Binding-site contacts:
Ligand atom C5 contacts residue ASN657 of chain 1.A at 3.8 Å.
Ligand atom C4 contacts residue ASN657 of chain 1.A at 4.3 Å.
Ligand atom C7 contacts residue ASN657 of chain 1.A at 3.4 Å.
Ligand atom O7 contacts residue ASN657 of chain 1.A at 3.4 Å (h-bond).
Ligand atom C2 contacts residue ASN657 of chain 1.A at 2.5 Å.
Ligand atom N2 contacts residue ASN657 of chain 1.A at 3.0 Å (h-bond).
Ligand atom C8 contacts residue VAL656 of chain 1.A at 3.7 Å (hydrophobic).
Ligand atom C3 contacts residue ASN657 of chain 1.A at 3.9 Å.
Ligand atom C1 contacts residue ASN657 of chain 1.A at 1.5 Å.
Ligand atom C8 contacts residue ASN657 of chain 1.A at 3.7 Å.
Ligand atom C7 contacts residue VAL656 of chain 1.A at 4.4 Å (hydrophobic).
Ligand atom C8 contacts residue HIS655 of chain 1.A at 3.2 Å.
Ligand atom O5 contacts residue ASN657 of chain 1.A at 2.4 Å (h-bond).

Sequence of chain 1.A:
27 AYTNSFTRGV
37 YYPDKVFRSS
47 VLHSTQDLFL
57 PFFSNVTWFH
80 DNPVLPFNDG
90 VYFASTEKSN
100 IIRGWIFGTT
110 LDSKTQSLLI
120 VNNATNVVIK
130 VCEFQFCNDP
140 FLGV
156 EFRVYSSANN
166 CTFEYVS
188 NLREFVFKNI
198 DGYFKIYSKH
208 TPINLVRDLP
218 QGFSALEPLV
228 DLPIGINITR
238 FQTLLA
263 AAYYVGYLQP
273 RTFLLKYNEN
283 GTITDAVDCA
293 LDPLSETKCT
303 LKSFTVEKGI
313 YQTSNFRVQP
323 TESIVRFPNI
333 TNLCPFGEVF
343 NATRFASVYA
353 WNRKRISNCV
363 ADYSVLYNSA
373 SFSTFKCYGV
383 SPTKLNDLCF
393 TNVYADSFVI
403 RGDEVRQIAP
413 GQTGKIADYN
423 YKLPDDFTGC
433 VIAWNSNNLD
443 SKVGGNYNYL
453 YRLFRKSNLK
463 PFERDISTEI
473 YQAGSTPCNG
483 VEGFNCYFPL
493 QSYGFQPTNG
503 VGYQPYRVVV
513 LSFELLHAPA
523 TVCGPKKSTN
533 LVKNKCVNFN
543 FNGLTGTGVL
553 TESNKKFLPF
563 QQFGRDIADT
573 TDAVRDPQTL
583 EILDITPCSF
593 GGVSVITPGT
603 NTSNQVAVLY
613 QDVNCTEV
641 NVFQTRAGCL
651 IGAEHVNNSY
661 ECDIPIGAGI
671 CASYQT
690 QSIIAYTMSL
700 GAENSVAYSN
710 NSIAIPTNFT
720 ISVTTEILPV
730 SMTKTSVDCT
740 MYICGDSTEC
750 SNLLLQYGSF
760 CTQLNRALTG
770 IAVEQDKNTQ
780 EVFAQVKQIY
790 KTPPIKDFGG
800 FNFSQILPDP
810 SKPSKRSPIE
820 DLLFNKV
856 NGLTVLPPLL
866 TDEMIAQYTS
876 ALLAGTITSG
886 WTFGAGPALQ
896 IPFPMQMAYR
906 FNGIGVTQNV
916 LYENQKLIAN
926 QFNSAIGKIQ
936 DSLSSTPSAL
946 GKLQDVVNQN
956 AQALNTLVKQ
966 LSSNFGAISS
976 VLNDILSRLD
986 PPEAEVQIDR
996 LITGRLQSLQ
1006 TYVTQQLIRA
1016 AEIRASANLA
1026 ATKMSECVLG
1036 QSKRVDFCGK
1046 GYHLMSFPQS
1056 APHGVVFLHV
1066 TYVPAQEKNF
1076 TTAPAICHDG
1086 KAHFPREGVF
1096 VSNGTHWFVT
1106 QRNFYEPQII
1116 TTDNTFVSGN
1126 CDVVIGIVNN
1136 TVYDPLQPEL

The protein below binds the small molecule below.
Small molecule (SMILES): CC(=O)N[C@@H]1[C@@H](O)[C@H](O)[C@@H](CO)O[C@H]1O